Sequence of chain 1.B:
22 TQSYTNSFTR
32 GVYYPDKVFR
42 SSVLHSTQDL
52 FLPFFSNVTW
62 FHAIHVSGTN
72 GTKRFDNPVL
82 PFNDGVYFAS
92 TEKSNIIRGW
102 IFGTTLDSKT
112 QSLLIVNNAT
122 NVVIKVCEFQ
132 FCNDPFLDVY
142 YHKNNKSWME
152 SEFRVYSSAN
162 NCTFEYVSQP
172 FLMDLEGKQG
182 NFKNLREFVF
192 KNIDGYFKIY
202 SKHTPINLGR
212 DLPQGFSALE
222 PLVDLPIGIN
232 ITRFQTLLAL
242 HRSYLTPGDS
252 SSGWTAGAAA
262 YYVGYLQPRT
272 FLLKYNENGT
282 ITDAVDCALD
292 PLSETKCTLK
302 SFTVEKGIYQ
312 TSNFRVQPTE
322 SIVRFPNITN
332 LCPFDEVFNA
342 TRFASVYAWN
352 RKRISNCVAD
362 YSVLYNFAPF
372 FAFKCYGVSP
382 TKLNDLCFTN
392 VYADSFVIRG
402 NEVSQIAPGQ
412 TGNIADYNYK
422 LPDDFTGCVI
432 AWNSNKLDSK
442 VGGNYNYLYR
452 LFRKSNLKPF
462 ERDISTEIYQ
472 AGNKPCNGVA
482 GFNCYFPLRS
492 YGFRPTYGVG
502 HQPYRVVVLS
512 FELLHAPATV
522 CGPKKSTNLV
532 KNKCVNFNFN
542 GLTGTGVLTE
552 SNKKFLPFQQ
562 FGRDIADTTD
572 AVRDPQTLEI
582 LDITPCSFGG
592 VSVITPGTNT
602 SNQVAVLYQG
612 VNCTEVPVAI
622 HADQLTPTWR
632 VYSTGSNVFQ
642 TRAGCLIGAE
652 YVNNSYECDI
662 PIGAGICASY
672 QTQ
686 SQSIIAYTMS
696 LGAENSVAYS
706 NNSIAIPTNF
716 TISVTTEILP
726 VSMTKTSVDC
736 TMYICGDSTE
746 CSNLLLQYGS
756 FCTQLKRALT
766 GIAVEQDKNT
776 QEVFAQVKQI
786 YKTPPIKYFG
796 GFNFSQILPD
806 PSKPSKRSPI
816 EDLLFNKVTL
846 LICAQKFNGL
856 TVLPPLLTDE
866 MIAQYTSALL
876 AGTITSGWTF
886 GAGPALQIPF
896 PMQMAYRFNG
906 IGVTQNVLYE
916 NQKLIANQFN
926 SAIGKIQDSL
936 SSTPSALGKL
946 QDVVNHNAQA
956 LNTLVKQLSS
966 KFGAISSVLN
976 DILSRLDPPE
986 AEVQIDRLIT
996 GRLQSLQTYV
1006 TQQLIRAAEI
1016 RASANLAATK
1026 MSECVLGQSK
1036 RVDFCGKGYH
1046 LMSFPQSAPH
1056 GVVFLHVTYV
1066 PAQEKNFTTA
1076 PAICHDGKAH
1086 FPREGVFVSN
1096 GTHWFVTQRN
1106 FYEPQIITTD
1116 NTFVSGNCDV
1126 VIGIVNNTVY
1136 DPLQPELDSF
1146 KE

A protein and the small-molecule ligand that binds it are described below.
Small molecule (SMILES): CC(=O)N[C@H]1[C@H](O[C@H]2[C@H](O)[C@@H](NC(C)=O)CO[C@@H]2CO)O[C@H](CO)[C@@H](O)[C@@H]1O

Binding-site contacts:
Ligand atom C5 contacts residue ASN1131 of chain 1.B at 3.6 Å.
Ligand atom O5 contacts residue ASN1131 of chain 1.B at 2.4 Å (h-bond).
Ligand atom O7 contacts residue ASN1131 of chain 1.B at 3.6 Å.
Ligand atom C1 contacts residue ASN1131 of chain 1.B at 1.4 Å.
Ligand atom C2 contacts residue ASN1131 of chain 1.B at 2.5 Å.
Ligand atom C3 contacts residue ASN1131 of chain 1.B at 3.8 Å.
Ligand atom C8 contacts residue ASN1131 of chain 1.B at 4.5 Å.
Ligand atom C4 contacts residue ASN1131 of chain 1.B at 4.3 Å.
Ligand atom N2 contacts residue ASN1131 of chain 1.B at 2.9 Å (h-bond).
Ligand atom C7 contacts residue ASN1131 of chain 1.B at 3.4 Å.